The protein below binds the small molecule below.
Small molecule (SMILES): CC(=O)N[C@@H]1[C@@H](O)[C@H](O)[C@@H](CO)O[C@H]1O

Sequence of chain 5.C:
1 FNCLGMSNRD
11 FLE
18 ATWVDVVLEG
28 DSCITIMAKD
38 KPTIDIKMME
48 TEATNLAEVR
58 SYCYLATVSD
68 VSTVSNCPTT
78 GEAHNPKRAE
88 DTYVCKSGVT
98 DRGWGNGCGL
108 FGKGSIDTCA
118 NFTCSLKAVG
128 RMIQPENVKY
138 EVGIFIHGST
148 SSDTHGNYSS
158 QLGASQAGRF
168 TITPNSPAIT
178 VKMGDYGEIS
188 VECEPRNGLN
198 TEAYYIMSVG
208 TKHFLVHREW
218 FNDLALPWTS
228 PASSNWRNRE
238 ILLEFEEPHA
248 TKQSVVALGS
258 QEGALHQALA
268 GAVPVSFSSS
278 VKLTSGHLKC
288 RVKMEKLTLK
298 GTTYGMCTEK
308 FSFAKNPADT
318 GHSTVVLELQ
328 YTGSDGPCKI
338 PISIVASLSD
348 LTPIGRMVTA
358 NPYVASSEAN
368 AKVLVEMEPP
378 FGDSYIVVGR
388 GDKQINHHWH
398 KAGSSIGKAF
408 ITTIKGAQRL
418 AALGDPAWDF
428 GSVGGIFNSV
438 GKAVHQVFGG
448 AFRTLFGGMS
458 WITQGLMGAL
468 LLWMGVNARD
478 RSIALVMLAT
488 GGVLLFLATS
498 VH

Binding-site contacts:
Ligand atom O7 contacts residue ASN118 of chain 5.C at 4.0 Å.
Ligand atom C5 contacts residue ASN118 of chain 5.C at 3.7 Å.
Ligand atom C7 contacts residue TYR90 of chain 5.C at 4.5 Å (hydrophobic).
Ligand atom O6 contacts residue THR89 of chain 5.C at 4.0 Å.
Ligand atom O5 contacts residue THR120 of chain 5.C at 3.2 Å (h-bond).
Ligand atom O5 contacts residue THR89 of chain 5.C at 4.2 Å.
Ligand atom C1 contacts residue THR120 of chain 5.C at 4.3 Å.
Ligand atom C5 contacts residue THR89 of chain 5.C at 4.4 Å.
Ligand atom N2 contacts residue SER66 of chain 5.C at 4.3 Å.
Ligand atom C8 contacts residue ASN118 of chain 5.C at 4.2 Å.
Ligand atom O7 contacts residue SER66 of chain 5.C at 3.0 Å (h-bond).
Ligand atom C3 contacts residue ASN118 of chain 5.C at 3.8 Å.
Ligand atom C6 contacts residue THR120 of chain 5.C at 3.4 Å.
Ligand atom C4 contacts residue THR120 of chain 5.C at 4.4 Å.
Ligand atom C1 contacts residue THR89 of chain 5.C at 4.1 Å.
Ligand atom C5 contacts residue THR120 of chain 5.C at 3.8 Å.
Ligand atom O5 contacts residue ASN118 of chain 5.C at 2.4 Å (h-bond).
Ligand atom N2 contacts residue TYR90 of chain 5.C at 4.3 Å.
Ligand atom C7 contacts residue SER66 of chain 5.C at 3.5 Å.
Ligand atom C6 contacts residue THR89 of chain 5.C at 4.4 Å.
Ligand atom C8 contacts residue TYR90 of chain 5.C at 3.5 Å (hydrophobic).
Ligand atom C1 contacts residue ASN118 of chain 5.C at 1.5 Å.
Ligand atom C2 contacts residue ASN118 of chain 5.C at 2.5 Å.
Ligand atom C2 contacts residue SER66 of chain 5.C at 4.5 Å.
Ligand atom N2 contacts residue ASN118 of chain 5.C at 2.9 Å (h-bond).
Ligand atom C4 contacts residue ASN118 of chain 5.C at 4.2 Å.
Ligand atom C7 contacts residue ASN118 of chain 5.C at 3.5 Å.
Ligand atom C8 contacts residue ASP67 of chain 5.C at 3.9 Å.
Ligand atom C8 contacts residue SER66 of chain 5.C at 4.0 Å.